Binding-site contacts:
Ligand atom N34 contacts residue GLY47 of chain 1.A at 3.6 Å.
Ligand atom C52 contacts residue HIS85 of chain 1.A at 3.8 Å.
Ligand atom C21 contacts residue TYR56 of chain 1.A at 3.9 Å (hydrophobic).
Ligand atom C17 contacts residue TYR56 of chain 1.A at 3.3 Å (hydrophobic).
Ligand atom C19 contacts residue GLN61 of chain 1.A at 3.8 Å.
Ligand atom C23 contacts residue ILE50 of chain 1.A at 3.4 Å (hydrophobic).
Ligand atom C35 contacts residue GLY47 of chain 1.A at 3.8 Å.
Ligand atom O60 contacts residue TYR89 of chain 1.A at 3.8 Å.
Ligand atom C24 contacts residue GLY47 of chain 1.A at 3.5 Å.
Ligand atom C20 contacts residue TYR56 of chain 1.A at 4.0 Å (hydrophobic).
Ligand atom C17 contacts residue GLN61 of chain 1.A at 3.5 Å.
Ligand atom C41 contacts residue GLY47 of chain 1.A at 3.8 Å.
Ligand atom N15 contacts residue GLN61 of chain 1.A at 3.5 Å (h-bond).
Ligand atom C19 contacts residue TYR56 of chain 1.A at 3.8 Å (hydrophobic).
Ligand atom C26 contacts residue GLN61 of chain 1.A at 3.8 Å.
Ligand atom C22 contacts residue VAL64 of chain 1.A at 4.0 Å (hydrophobic).
Ligand atom C35 contacts residue LEU43 of chain 1.A at 3.8 Å (hydrophobic).
Ligand atom O18 contacts residue GLN61 of chain 1.A at 3.6 Å.
Ligand atom CL4 contacts residue ILE50 of chain 1.A at 3.9 Å.
Ligand atom C52 contacts residue VAL82 of chain 1.A at 3.6 Å (hydrophobic).
Ligand atom C1 contacts residue TYR89 of chain 1.A at 3.9 Å (hydrophobic).
Ligand atom C24 contacts residue ILE50 of chain 1.A at 3.7 Å (hydrophobic).
Ligand atom C52 contacts residue ILE88 of chain 1.A at 3.5 Å (hydrophobic).
Ligand atom C41 contacts residue LEU46 of chain 1.A at 3.8 Å (hydrophobic).
Ligand atom CL4 contacts residue PHE75 of chain 1.A at 3.8 Å.
Ligand atom O43 contacts residue VAL82 of chain 1.A at 3.9 Å.
Ligand atom C50 contacts residue TYR89 of chain 1.A at 3.7 Å (hydrophobic).
Ligand atom C22 contacts residue VAL82 of chain 1.A at 4.0 Å (hydrophobic).
Ligand atom C41 contacts residue LEU43 of chain 1.A at 3.8 Å (hydrophobic).
Ligand atom C47 contacts residue TYR89 of chain 1.A at 3.9 Å (hydrophobic).
Ligand atom C22 contacts residue ILE50 of chain 1.A at 3.8 Å (hydrophobic).
Ligand atom N34 contacts residue LEU43 of chain 1.A at 3.1 Å (h-bond).
Ligand atom CL4 contacts residue LEU46 of chain 1.A at 3.9 Å.
Ligand atom C51 contacts residue LEU43 of chain 1.A at 4.0 Å (hydrophobic).
Ligand atom C48 contacts residue HIS85 of chain 1.A at 4.0 Å.
Ligand atom C37 contacts residue VAL82 of chain 1.A at 3.9 Å (hydrophobic).
Ligand atom C39 contacts residue ILE50 of chain 1.A at 3.7 Å (hydrophobic).
Ligand atom C38 contacts residue ILE50 of chain 1.A at 3.7 Å (hydrophobic).
Ligand atom C16 contacts residue GLN61 of chain 1.A at 3.2 Å.
Ligand atom C21 contacts residue GLN61 of chain 1.A at 3.5 Å.

This protein binds this small molecule.
Small molecule (SMILES): CC(=O)N(Cc1ccccc1)[C@@H](C)C(=O)N(C)[C@@H](C)C(=O)N(Cc1c[nH]c2cc(Cl)ccc12)[C@@H](C)C(=O)N(C)[C@@H](C)C(=O)N(CCC(C)(C)C)[C@@H](C)C(=O)N1CCNCC1

Sequence of chain 1.A:
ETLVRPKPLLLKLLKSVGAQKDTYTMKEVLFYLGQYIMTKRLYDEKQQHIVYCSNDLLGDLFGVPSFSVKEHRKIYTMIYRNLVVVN